Binding-site contacts:
Ligand atom O4 contacts residue SER675 of chain 2.A at 3.7 Å.
Ligand atom O6 contacts residue HIS378 of chain 2.A at 2.7 Å (h-bond).
Ligand atom F3 contacts residue GLY676 of chain 2.A at 3.1 Å.
Ligand atom O5 contacts residue HIS378 of chain 2.A at 3.7 Å.
Ligand atom O4 contacts residue GLY676 of chain 2.A at 2.9 Å (h-bond).
Ligand atom C10 contacts residue LEU137 of chain 2.A at 3.6 Å (hydrophobic).
Ligand atom C3 contacts residue GLY676 of chain 2.A at 3.7 Å.
Ligand atom N2 contacts residue ASN285 of chain 2.A at 3.7 Å.
Ligand atom C6 contacts residue HIS378 of chain 2.A at 3.5 Å.
Ligand atom O4 contacts residue THR677 of chain 2.A at 3.9 Å.
Ligand atom F3 contacts residue ALA674 of chain 2.A at 3.3 Å.
Ligand atom O10 contacts residue GLY136 of chain 2.A at 3.3 Å (h-bond).
Ligand atom C2 contacts residue HIS378 of chain 2.A at 3.6 Å.
Ligand atom O2 contacts residue GLU673 of chain 2.A at 2.8 Å (salt-bridge).
Ligand atom O9 contacts residue ASN285 of chain 2.A at 2.9 Å (h-bond).
Ligand atom C2 contacts residue GLU673 of chain 2.A at 3.7 Å.
Ligand atom O2 contacts residue TYR574 of chain 2.A at 3.1 Å (h-bond).
Ligand atom O5 contacts residue LEU137 of chain 2.A at 3.6 Å.
Ligand atom C7 contacts residue ASN285 of chain 2.A at 3.4 Å.
Ligand atom C5 contacts residue GLY136 of chain 2.A at 3.7 Å.
Ligand atom O10 contacts residue ASP284 of chain 2.A at 3.5 Å (salt-bridge).
Ligand atom N2 contacts residue ASP284 of chain 2.A at 3.6 Å.
Ligand atom N1 contacts residue ASN285 of chain 2.A at 3.6 Å (h-bond).
Ligand atom C4 contacts residue GLY676 of chain 2.A at 3.8 Å.
Ligand atom C6 contacts residue GLY136 of chain 2.A at 3.8 Å.
Ligand atom O2 contacts residue ASN285 of chain 2.A at 3.2 Å (h-bond).
Ligand atom C6 contacts residue ASN485 of chain 2.A at 3.3 Å.
Ligand atom O6 contacts residue ASN485 of chain 2.A at 2.8 Å (h-bond).
Ligand atom O10 contacts residue LEU137 of chain 2.A at 3.0 Å (h-bond).
Ligand atom C8 contacts residue THR379 of chain 2.A at 3.8 Å.
Ligand atom C7 contacts residue HIS378 of chain 2.A at 3.3 Å.
Ligand atom C8 contacts residue ASN285 of chain 2.A at 3.3 Å.
Ligand atom F3 contacts residue SER675 of chain 2.A at 2.9 Å.
Ligand atom F3 contacts residue GLU673 of chain 2.A at 3.1 Å.
Ligand atom C3 contacts residue GLU673 of chain 2.A at 3.5 Å.
Ligand atom C10 contacts residue ASN285 of chain 2.A at 3.7 Å.
Ligand atom C9 contacts residue ASN285 of chain 2.A at 3.5 Å.
Ligand atom C5 contacts residue LEU137 of chain 2.A at 3.8 Å (hydrophobic).
Ligand atom O6 contacts residue VAL456 of chain 2.A at 3.9 Å.
Ligand atom O4 contacts residue ASN485 of chain 2.A at 3.5 Å (h-bond).

This small molecule binds to this protein.
Small molecule (SMILES): O=c1ccn([C@@H]2O[C@H](CO)[C@@H](O)[C@H](F)[C@H]2O)c(=O)[nH]1

Sequence of chain 2.A:
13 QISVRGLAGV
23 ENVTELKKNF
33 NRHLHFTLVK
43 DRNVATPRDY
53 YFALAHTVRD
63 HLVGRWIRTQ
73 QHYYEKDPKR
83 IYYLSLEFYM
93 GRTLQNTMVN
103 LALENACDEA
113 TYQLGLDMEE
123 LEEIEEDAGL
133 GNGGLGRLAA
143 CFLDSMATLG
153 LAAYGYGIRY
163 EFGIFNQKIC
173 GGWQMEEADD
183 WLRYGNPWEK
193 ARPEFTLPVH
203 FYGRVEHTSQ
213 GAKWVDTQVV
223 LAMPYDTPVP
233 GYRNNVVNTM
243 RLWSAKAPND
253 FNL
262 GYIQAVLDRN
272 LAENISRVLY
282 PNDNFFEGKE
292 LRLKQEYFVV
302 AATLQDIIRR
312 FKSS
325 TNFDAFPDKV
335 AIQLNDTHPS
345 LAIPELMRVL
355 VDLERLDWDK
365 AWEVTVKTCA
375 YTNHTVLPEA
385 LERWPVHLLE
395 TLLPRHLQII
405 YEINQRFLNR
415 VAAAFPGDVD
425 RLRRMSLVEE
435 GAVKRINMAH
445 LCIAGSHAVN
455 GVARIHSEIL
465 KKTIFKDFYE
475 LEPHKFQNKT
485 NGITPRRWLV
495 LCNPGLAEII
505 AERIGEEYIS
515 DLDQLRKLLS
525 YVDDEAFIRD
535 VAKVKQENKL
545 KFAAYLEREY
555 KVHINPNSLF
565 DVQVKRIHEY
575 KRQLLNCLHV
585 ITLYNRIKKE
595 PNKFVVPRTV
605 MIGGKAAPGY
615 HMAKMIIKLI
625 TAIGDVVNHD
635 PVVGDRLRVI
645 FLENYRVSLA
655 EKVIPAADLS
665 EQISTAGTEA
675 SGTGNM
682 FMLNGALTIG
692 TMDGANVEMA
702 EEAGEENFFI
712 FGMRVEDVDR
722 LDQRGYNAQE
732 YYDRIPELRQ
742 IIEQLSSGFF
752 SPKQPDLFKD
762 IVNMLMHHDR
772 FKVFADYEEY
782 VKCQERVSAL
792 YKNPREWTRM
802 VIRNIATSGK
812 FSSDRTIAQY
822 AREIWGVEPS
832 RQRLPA